Binding-site contacts:
Ligand atom C9 contacts residue ALA150 of chain 1.B at 3.6 Å (hydrophobic).
Ligand atom C11 contacts residue TYR342 of chain 2.C at 3.4 Å (hydrophobic).
Ligand atom N2 contacts residue SER154 of chain 1.B at 3.4 Å.
Ligand atom C18 contacts residue ALA150 of chain 1.B at 3.7 Å (hydrophobic).
Ligand atom C11 contacts residue GLU313 of chain 1.B at 3.2 Å.
Ligand atom N3 contacts residue GLU313 of chain 1.B at 3.2 Å (salt-bridge).
Ligand atom C1 contacts residue PRO51 of chain 2.C at 3.8 Å (hydrophobic).
Ligand atom C17 contacts residue ALA150 of chain 1.B at 3.8 Å (hydrophobic).
Ligand atom C17 contacts residue GLU313 of chain 1.B at 3.5 Å.
Ligand atom C15 contacts residue MET294 of chain 1.B at 3.6 Å (hydrophobic).
Ligand atom C6 contacts residue SER47 of chain 2.C at 3.3 Å.
Ligand atom C14 contacts residue GLU313 of chain 1.B at 3.9 Å.
Ligand atom C6 contacts residue GLY341 of chain 2.C at 3.8 Å.
Ligand atom C12 contacts residue PRO51 of chain 2.C at 3.7 Å (hydrophobic).
Ligand atom O1 contacts residue PRO51 of chain 2.C at 3.7 Å.
Ligand atom C46 contacts residue GLY289 of chain 1.B at 3.8 Å.
Ligand atom C5 contacts residue SER47 of chain 2.C at 3.0 Å.
Ligand atom O1 contacts residue GLY341 of chain 2.C at 3.8 Å.
Ligand atom C15 contacts residue LEU310 of chain 1.B at 3.6 Å (hydrophobic).
Ligand atom C44 contacts residue MET288 of chain 1.B at 3.8 Å (hydrophobic).
Ligand atom O2 contacts residue ALA150 of chain 1.B at 3.6 Å.
Ligand atom C45 contacts residue MET288 of chain 1.B at 3.4 Å (hydrophobic).
Ligand atom C19 contacts residue IMP1 of chain 1.L at 3.5 Å.
Ligand atom C18 contacts residue TYR342 of chain 2.C at 3.6 Å (hydrophobic).
Ligand atom C12 contacts residue ALA338 of chain 2.C at 3.4 Å (hydrophobic).
Ligand atom O3 contacts residue GLY289 of chain 1.B at 3.6 Å.
Ligand atom N2 contacts residue LEU50 of chain 2.C at 3.9 Å.
Ligand atom C3 contacts residue LEU50 of chain 2.C at 3.7 Å (hydrophobic).
Ligand atom C20 contacts residue IMP1 of chain 1.L at 3.9 Å.
Ligand atom C12 contacts residue TYR342 of chain 2.C at 3.5 Å (hydrophobic).
Ligand atom C10 contacts residue ALA150 of chain 1.B at 3.8 Å (hydrophobic).
Ligand atom C10 contacts residue GLU313 of chain 1.B at 3.7 Å.
Ligand atom C5 contacts residue VAL49 of chain 2.C at 3.3 Å (hydrophobic).
Ligand atom C6 contacts residue VAL49 of chain 2.C at 3.2 Å (hydrophobic).
Ligand atom C4 contacts residue SER154 of chain 1.B at 3.6 Å.
Ligand atom C4 contacts residue LEU50 of chain 2.C at 3.5 Å (hydrophobic).
Ligand atom C7 contacts residue PRO51 of chain 2.C at 3.6 Å (hydrophobic).
Ligand atom N2 contacts residue SER47 of chain 2.C at 3.7 Å.
Ligand atom C17 contacts residue TYR342 of chain 2.C at 3.8 Å (hydrophobic).
Ligand atom C18 contacts residue IMP1 of chain 1.L at 3.5 Å.

Sequence of chain 1.B:
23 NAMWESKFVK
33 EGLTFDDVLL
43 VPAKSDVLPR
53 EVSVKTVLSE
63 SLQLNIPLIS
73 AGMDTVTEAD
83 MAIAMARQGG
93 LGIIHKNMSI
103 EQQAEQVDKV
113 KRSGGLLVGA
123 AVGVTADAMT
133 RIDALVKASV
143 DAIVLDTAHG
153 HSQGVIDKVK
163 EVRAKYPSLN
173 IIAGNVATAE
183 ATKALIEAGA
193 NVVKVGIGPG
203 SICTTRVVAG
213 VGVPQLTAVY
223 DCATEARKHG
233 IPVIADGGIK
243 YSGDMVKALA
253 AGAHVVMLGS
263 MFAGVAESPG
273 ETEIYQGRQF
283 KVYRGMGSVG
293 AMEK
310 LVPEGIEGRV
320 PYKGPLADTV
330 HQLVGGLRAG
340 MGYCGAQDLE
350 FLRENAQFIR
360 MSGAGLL

A protein and the small-molecule ligand that binds it are described below.
Small molecule (SMILES): C[C@H](Oc1cccc2ccccc12)C(=O)Nc1ccc2oc(-c3ccncc3)nc2c1

Sequence of chain 2.C:
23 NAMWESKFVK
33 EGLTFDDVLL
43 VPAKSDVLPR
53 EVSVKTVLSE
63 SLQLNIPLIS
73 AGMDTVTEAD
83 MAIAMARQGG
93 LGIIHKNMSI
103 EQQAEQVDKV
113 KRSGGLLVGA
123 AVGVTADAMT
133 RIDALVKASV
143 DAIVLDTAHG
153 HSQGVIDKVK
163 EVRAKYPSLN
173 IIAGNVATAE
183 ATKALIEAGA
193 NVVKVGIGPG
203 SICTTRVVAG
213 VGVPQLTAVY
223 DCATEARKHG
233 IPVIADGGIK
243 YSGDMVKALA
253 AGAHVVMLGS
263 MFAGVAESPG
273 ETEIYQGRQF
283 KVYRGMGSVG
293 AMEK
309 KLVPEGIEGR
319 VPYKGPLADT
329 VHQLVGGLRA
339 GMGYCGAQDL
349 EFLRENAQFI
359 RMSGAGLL